A protein and the small-molecule ligand that binds it are described below.
Small molecule (SMILES): NS(=O)(=O)c1cc2c(cc1Cl)N[C@H]([C@H]1C[C@H]3C=C[C@@H]1C3)NS2(=O)=O

Sequence of chain 1.A:
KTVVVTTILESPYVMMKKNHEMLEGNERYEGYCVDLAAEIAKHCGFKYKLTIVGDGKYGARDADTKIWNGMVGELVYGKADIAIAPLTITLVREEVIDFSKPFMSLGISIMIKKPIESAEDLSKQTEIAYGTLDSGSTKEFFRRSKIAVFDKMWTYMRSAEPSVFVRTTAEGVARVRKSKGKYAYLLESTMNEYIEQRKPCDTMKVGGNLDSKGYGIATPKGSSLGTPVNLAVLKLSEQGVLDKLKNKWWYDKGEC

Sequence of chain 1.B:
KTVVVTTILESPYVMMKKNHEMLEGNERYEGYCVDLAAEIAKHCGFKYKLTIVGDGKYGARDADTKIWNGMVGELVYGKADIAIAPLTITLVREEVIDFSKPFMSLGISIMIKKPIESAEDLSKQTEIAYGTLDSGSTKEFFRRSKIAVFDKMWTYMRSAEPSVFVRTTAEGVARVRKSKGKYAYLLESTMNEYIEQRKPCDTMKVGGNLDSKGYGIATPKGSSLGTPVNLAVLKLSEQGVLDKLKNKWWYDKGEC

Binding-site contacts:
Ligand atom C11 contacts residue SER750 of chain 1.A at 3.6 Å.
Ligand atom C9 contacts residue SER750 of chain 1.A at 3.5 Å.
Ligand atom CL contacts residue LEU780 of chain 1.B at 3.4 Å.
Ligand atom O2 contacts residue SER518 of chain 1.B at 2.2 Å (h-bond).
Ligand atom O2 contacts residue MET517 of chain 1.B at 3.0 Å.
Ligand atom C11 contacts residue SER518 of chain 1.B at 3.2 Å.
Ligand atom C2 contacts residue PRO515 of chain 1.B at 3.4 Å (hydrophobic).
Ligand atom O2 contacts residue PRO515 of chain 1.B at 3.6 Å.
Ligand atom C9 contacts residue PHE516 of chain 1.B at 3.8 Å (hydrophobic).
Ligand atom C7 contacts residue LYS514 of chain 1.B at 3.6 Å.
Ligand atom C1 contacts residue PRO515 of chain 1.B at 3.3 Å (hydrophobic).
Ligand atom N2 contacts residue PRO515 of chain 1.B at 3.6 Å (h-bond).
Ligand atom N1 contacts residue PRO515 of chain 1.B at 2.8 Å (h-bond).
Ligand atom N2 contacts residue SER775 of chain 1.B at 3.0 Å (h-bond).
Ligand atom C5 contacts residue ILE502 of chain 1.A at 3.8 Å (hydrophobic).
Ligand atom S1 contacts residue PRO515 of chain 1.B at 3.8 Å.
Ligand atom C4 contacts residue LYS751 of chain 1.A at 3.8 Å.
Ligand atom O1 contacts residue SER518 of chain 1.B at 2.4 Å (h-bond).
Ligand atom O3 contacts residue SER518 of chain 1.B at 3.0 Å (h-bond).
Ligand atom O1 contacts residue SER750 of chain 1.A at 3.3 Å.
Ligand atom C12 contacts residue PHE516 of chain 1.B at 3.6 Å (hydrophobic).
Ligand atom C11 contacts residue PHE516 of chain 1.B at 3.7 Å (hydrophobic).
Ligand atom C7 contacts residue LEU772 of chain 1.B at 3.5 Å (hydrophobic).
Ligand atom S1 contacts residue SER518 of chain 1.B at 2.6 Å (h-bond).
Ligand atom O3 contacts residue MET517 of chain 1.B at 3.2 Å.
Ligand atom C4 contacts residue GLY752 of chain 1.A at 3.2 Å.
Ligand atom C13 contacts residue PHE516 of chain 1.B at 3.4 Å (hydrophobic).
Ligand atom O3 contacts residue LYS784 of chain 1.B at 3.7 Å.
Ligand atom CL contacts residue ASP781 of chain 1.B at 2.9 Å.
Ligand atom C10 contacts residue SER775 of chain 1.B at 3.8 Å.
Ligand atom O4 contacts residue MET517 of chain 1.B at 3.6 Å.
Ligand atom C3 contacts residue PRO515 of chain 1.A at 3.8 Å (hydrophobic).
Ligand atom C10 contacts residue SER750 of chain 1.A at 3.7 Å.
Ligand atom C8 contacts residue PRO515 of chain 1.B at 3.4 Å (hydrophobic).
Ligand atom O4 contacts residue LYS784 of chain 1.B at 3.6 Å.
Ligand atom C9 contacts residue SER518 of chain 1.B at 3.4 Å.
Ligand atom C11 contacts residue MET517 of chain 1.B at 3.6 Å (hydrophobic).
Ligand atom C14 contacts residue SER775 of chain 1.B at 3.6 Å.
Ligand atom C10 contacts residue PHE516 of chain 1.B at 3.6 Å (hydrophobic).
Ligand atom C14 contacts residue PHE516 of chain 1.B at 3.5 Å (hydrophobic).